A small-molecule ligand and the protein it binds are described below.
Small molecule (SMILES): C[C@H](N)C(=O)N[C@@H](CCCN=C(N)N)C(=O)N[C@@H](CO)C(=O)N[C@@H](Cc1cnc[nH]1)C(=O)N[C@@H](COP(=O)(O)O)C(=O)N[C@@H](Cc1ccc(O)cc1)C(=O)N1CCC[C@H]1C(=O)N[C@@H](C)C=O

Binding-site contacts:
Ligand atom CG contacts residue SER45 of chain 1.A at 3.6 Å.
Ligand atom C contacts residue ASN224 of chain 1.A at 3.6 Å.
Ligand atom C contacts residue LYS49 of chain 1.A at 3.8 Å.
Ligand atom P contacts residue ARG127 of chain 1.A at 3.8 Å.
Ligand atom O2P contacts residue LYS49 of chain 1.A at 3.7 Å.
Ligand atom O3P contacts residue LYS49 of chain 1.A at 2.8 Å (salt-bridge).
Ligand atom O contacts residue ASN173 of chain 1.A at 3.0 Å (h-bond).
Ligand atom CA contacts residue LEU172 of chain 1.A at 3.5 Å (hydrophobic).
Ligand atom N contacts residue LEU172 of chain 1.A at 3.5 Å.
Ligand atom CB contacts residue ASN173 of chain 1.A at 3.1 Å.
Ligand atom O contacts residue LYS49 of chain 1.A at 2.8 Å (salt-bridge).
Ligand atom O contacts residue LEU172 of chain 1.A at 3.6 Å.
Ligand atom CA contacts residue ASN173 of chain 1.A at 3.3 Å.
Ligand atom CA contacts residue ASN224 of chain 1.A at 3.6 Å.
Ligand atom C contacts residue ASN173 of chain 1.A at 3.5 Å.
Ligand atom O contacts residue ASN224 of chain 1.A at 2.8 Å (h-bond).
Ligand atom O3P contacts residue ARG56 of chain 1.A at 2.6 Å (salt-bridge).
Ligand atom O2P contacts residue ARG127 of chain 1.A at 2.8 Å (salt-bridge).
Ligand atom O contacts residue VAL176 of chain 1.A at 3.2 Å.
Ligand atom C contacts residue ASN224 of chain 1.A at 3.7 Å.
Ligand atom O1P contacts residue ARG127 of chain 1.A at 2.8 Å (salt-bridge).
Ligand atom CA contacts residue LYS49 of chain 1.A at 3.5 Å.
Ligand atom O contacts residue LYS120 of chain 1.A at 2.9 Å (salt-bridge).
Ligand atom O1P contacts residue ARG56 of chain 1.A at 3.0 Å (salt-bridge).
Ligand atom CB contacts residue ASN224 of chain 1.A at 3.5 Å.
Ligand atom P contacts residue ARG56 of chain 1.A at 3.6 Å.
Ligand atom CB contacts residue GLU180 of chain 1.A at 3.4 Å.
Ligand atom N contacts residue ASN173 of chain 1.A at 2.8 Å (h-bond).
Ligand atom CD2 contacts residue ASN224 of chain 1.A at 3.1 Å.
Ligand atom C contacts residue LEU172 of chain 1.A at 3.6 Å (hydrophobic).
Ligand atom P contacts residue TYR128 of chain 1.A at 3.8 Å.
Ligand atom N contacts residue ASN224 of chain 1.A at 2.7 Å (h-bond).
Ligand atom CD1 contacts residue ILE217 of chain 1.A at 3.8 Å (hydrophobic).
Ligand atom OG contacts residue TRP228 of chain 1.A at 2.9 Å (h-bond).
Ligand atom C contacts residue LYS49 of chain 1.A at 3.3 Å.
Ligand atom CG contacts residue ASN224 of chain 1.A at 3.6 Å.
Ligand atom O2P contacts residue TYR128 of chain 1.A at 2.6 Å (h-bond).
Ligand atom OG contacts residue GLU180 of chain 1.A at 2.7 Å (salt-bridge).
Ligand atom CB contacts residue LEU172 of chain 1.A at 3.6 Å (hydrophobic).
Ligand atom CA contacts residue ASN224 of chain 1.A at 3.8 Å.

Sequence of chain 1.A:
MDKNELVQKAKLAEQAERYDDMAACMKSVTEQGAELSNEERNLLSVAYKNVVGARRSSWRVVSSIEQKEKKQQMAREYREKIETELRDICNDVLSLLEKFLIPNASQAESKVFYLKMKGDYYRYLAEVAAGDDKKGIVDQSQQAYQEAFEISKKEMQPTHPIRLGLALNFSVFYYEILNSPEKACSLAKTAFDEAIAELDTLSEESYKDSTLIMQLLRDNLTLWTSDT